Sequence of chain 1.B:
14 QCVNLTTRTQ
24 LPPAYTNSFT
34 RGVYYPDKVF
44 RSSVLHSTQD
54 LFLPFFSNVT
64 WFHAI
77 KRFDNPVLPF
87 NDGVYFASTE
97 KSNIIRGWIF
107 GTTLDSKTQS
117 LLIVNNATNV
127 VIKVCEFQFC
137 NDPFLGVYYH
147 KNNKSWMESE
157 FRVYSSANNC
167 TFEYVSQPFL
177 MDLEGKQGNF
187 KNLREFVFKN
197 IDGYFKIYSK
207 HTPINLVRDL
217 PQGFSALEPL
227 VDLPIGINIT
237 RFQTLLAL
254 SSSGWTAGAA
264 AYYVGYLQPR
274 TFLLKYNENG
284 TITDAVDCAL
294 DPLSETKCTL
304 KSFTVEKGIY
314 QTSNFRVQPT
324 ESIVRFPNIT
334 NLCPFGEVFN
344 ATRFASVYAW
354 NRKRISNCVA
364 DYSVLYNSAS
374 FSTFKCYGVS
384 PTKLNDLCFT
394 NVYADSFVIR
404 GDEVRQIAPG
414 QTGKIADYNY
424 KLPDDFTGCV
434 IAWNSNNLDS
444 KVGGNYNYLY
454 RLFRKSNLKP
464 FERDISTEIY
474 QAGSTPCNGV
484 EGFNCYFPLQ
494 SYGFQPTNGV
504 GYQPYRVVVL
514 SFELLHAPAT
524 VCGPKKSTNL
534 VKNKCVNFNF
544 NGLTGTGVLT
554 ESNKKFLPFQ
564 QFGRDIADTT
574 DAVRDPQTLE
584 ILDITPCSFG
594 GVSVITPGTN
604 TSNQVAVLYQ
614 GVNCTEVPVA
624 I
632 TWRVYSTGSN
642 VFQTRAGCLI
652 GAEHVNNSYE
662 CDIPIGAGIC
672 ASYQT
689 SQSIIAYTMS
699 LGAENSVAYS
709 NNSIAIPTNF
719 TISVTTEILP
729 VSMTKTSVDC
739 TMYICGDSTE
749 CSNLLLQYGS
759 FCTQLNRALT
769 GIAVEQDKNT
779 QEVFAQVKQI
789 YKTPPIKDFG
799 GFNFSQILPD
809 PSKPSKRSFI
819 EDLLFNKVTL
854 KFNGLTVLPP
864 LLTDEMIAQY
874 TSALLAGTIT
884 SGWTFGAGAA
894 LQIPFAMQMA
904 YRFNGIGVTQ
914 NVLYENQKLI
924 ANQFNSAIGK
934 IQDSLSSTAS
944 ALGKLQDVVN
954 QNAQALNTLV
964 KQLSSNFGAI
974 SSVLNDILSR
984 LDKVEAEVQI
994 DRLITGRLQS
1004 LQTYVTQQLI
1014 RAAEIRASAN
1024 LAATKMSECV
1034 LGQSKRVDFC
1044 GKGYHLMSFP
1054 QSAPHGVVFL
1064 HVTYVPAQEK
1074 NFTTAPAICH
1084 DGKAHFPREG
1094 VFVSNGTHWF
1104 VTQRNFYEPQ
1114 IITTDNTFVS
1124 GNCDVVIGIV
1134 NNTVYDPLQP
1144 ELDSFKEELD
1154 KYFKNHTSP

Binding-site contacts:
Ligand atom C5 contacts residue THR618 of chain 1.B at 3.7 Å.
Ligand atom C2 contacts residue ASN616 of chain 1.B at 2.6 Å.
Ligand atom O7 contacts residue ASN616 of chain 1.B at 2.6 Å (h-bond).
Ligand atom N2 contacts residue ASN616 of chain 1.B at 3.0 Å (h-bond).
Ligand atom C7 contacts residue ASN616 of chain 1.B at 3.0 Å.
Ligand atom O6 contacts residue THR618 of chain 1.B at 3.4 Å (h-bond).
Ligand atom C1 contacts residue THR618 of chain 1.B at 3.8 Å.
Ligand atom C5 contacts residue ASN616 of chain 1.B at 3.6 Å.
Ligand atom C3 contacts residue ASN616 of chain 1.B at 3.9 Å.
Ligand atom C8 contacts residue GLN644 of chain 1.B at 4.3 Å.
Ligand atom C4 contacts residue ASN616 of chain 1.B at 4.3 Å.
Ligand atom C6 contacts residue THR618 of chain 1.B at 4.3 Å.
Ligand atom O5 contacts residue THR618 of chain 1.B at 3.4 Å (h-bond).
Ligand atom C1 contacts residue ASN616 of chain 1.B at 1.4 Å.
Ligand atom O5 contacts residue ASN616 of chain 1.B at 2.3 Å (h-bond).
Ligand atom C8 contacts residue ASN616 of chain 1.B at 4.3 Å.

A small-molecule ligand and the protein it binds are described below.
Small molecule (SMILES): CC(=O)N[C@H]1[C@H](O[C@H]2[C@H](O)[C@@H](NC(C)=O)CO[C@@H]2CO)O[C@H](CO)[C@@H](O)[C@@H]1O